A protein and the small-molecule ligand that binds it are described below.
Small molecule (SMILES): CC(=O)N[C@@H]1[C@@H](O)[C@H](O)[C@@H](CO)O[C@H]1O

Sequence of chain 1.B:
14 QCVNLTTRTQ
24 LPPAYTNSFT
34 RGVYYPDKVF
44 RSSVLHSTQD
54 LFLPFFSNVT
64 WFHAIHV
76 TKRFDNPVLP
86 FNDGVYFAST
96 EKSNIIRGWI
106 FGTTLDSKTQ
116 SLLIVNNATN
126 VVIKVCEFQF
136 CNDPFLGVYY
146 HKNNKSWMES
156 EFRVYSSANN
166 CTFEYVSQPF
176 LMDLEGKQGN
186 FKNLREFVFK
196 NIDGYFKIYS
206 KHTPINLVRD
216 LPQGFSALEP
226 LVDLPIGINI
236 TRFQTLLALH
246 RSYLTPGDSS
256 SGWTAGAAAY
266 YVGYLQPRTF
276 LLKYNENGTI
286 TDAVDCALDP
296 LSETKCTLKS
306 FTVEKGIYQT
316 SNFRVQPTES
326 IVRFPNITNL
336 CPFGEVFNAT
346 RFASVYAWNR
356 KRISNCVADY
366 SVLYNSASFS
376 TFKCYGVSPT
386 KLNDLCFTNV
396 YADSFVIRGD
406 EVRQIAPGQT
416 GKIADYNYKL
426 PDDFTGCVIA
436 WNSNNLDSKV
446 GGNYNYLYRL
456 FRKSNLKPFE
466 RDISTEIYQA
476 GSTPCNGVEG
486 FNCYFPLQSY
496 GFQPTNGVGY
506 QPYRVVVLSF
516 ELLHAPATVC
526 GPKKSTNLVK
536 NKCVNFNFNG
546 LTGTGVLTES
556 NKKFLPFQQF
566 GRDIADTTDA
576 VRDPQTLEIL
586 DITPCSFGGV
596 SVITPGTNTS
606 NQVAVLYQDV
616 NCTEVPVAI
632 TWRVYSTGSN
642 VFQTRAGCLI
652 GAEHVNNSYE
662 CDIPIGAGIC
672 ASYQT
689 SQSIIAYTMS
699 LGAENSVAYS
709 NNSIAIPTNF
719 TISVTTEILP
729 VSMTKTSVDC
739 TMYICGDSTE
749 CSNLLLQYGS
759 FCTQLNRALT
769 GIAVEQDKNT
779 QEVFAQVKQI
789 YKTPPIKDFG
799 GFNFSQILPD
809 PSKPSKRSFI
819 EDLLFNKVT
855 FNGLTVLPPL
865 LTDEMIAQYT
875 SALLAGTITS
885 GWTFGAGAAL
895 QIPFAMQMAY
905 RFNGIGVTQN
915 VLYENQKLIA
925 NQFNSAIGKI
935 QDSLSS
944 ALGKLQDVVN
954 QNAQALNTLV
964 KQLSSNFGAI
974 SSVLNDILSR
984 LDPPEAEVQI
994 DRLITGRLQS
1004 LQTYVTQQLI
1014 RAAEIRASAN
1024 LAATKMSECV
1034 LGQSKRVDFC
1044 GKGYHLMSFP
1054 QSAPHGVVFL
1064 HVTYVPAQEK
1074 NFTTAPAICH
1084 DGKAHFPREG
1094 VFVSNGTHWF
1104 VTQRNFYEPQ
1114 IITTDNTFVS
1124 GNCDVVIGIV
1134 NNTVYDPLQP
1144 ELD

Binding-site contacts:
Ligand atom C3 contacts residue ASN165 of chain 1.B at 3.8 Å.
Ligand atom C7 contacts residue ASN165 of chain 1.B at 3.6 Å.
Ligand atom N2 contacts residue ASN165 of chain 1.B at 3.0 Å (h-bond).
Ligand atom C4 contacts residue ASN165 of chain 1.B at 4.2 Å.
Ligand atom C1 contacts residue ASN164 of chain 1.B at 4.4 Å.
Ligand atom C7 contacts residue ASN164 of chain 1.B at 3.4 Å.
Ligand atom C2 contacts residue GLU132 of chain 1.B at 3.8 Å.
Ligand atom C1 contacts residue GLU132 of chain 1.B at 3.7 Å.
Ligand atom O7 contacts residue ASN164 of chain 1.B at 3.9 Å.
Ligand atom O5 contacts residue ASN165 of chain 1.B at 2.3 Å (h-bond).
Ligand atom C2 contacts residue ASN165 of chain 1.B at 2.5 Å.
Ligand atom C8 contacts residue ASN164 of chain 1.B at 3.1 Å.
Ligand atom O5 contacts residue GLU132 of chain 1.B at 3.9 Å.
Ligand atom O7 contacts residue ASN165 of chain 1.B at 3.6 Å.
Ligand atom N2 contacts residue GLU132 of chain 1.B at 4.3 Å.
Ligand atom C1 contacts residue ASN165 of chain 1.B at 1.4 Å.
Ligand atom N2 contacts residue ASN164 of chain 1.B at 3.7 Å.
Ligand atom C5 contacts residue ASN165 of chain 1.B at 3.7 Å.